A protein and the small-molecule ligand that binds it are described below.
Small molecule (SMILES): COc1cnc(OC)n2nc(NS(=O)(=O)c3c(OCC(F)F)cccc3C(F)(F)F)nc12

Sequence of chain 1.A:
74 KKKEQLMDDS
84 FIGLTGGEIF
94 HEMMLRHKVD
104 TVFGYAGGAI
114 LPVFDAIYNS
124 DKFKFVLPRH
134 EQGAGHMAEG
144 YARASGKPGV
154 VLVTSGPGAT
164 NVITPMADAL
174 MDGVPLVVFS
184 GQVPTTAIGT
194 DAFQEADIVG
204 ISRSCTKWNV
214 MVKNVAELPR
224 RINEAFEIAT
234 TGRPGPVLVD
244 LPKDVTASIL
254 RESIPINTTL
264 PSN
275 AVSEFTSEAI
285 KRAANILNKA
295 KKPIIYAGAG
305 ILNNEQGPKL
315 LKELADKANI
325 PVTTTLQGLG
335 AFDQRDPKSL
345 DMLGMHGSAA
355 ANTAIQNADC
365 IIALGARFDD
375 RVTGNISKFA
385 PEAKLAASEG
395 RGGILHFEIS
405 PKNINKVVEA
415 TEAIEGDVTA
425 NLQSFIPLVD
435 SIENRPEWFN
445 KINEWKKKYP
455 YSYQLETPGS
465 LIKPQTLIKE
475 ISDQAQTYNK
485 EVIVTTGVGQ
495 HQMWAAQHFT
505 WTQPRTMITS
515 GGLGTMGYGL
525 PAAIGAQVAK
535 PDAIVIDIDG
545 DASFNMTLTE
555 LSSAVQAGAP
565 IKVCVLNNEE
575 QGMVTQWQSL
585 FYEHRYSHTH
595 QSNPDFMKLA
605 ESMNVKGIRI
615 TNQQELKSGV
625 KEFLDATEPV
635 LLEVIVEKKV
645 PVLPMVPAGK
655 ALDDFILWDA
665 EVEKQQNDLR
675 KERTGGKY

Sequence of chain 4.A:
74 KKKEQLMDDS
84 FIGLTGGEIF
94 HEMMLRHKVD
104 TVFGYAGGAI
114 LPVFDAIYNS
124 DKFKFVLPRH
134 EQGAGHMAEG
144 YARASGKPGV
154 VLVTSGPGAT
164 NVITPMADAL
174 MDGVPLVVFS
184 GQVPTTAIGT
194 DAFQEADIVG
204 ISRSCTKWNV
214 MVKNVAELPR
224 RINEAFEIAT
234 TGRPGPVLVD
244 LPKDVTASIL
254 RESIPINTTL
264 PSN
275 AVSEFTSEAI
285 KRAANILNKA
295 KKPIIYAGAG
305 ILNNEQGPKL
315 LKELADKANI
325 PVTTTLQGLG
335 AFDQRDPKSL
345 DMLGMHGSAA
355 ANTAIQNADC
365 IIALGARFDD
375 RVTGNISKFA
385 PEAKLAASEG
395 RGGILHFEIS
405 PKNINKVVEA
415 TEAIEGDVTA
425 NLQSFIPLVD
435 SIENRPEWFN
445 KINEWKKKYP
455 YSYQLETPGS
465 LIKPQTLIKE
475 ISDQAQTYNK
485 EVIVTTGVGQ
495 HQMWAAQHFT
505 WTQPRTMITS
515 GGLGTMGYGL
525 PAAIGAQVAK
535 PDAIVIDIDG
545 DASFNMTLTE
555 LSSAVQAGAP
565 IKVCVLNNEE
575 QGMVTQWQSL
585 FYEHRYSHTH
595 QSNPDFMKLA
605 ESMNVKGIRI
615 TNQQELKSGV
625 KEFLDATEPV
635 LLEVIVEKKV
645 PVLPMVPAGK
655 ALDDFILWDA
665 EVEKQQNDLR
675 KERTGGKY

Binding-site contacts:
Ligand atom OAD contacts residue ALA652 of chain 1.A at 3.3 Å.
Ligand atom OAU contacts residue ARG375 of chain 1.A at 2.8 Å (salt-bridge).
Ligand atom CAA contacts residue FAD1 of chain 1.B at 3.5 Å.
Ligand atom FAG contacts residue ALA112 of chain 4.A at 3.5 Å.
Ligand atom CAB contacts residue VAL578 of chain 1.A at 3.5 Å (hydrophobic).
Ligand atom NAR contacts residue LYS246 of chain 4.A at 3.0 Å (salt-bridge).
Ligand atom OAD contacts residue ARG375 of chain 1.A at 3.1 Å (salt-bridge).
Ligand atom OAT contacts residue TRP581 of chain 1.A at 3.5 Å.
Ligand atom CAK contacts residue ASP374 of chain 1.A at 3.6 Å.
Ligand atom CAZ contacts residue TRP581 of chain 1.A at 3.4 Å (hydrophobic).
Ligand atom CBB contacts residue TRP581 of chain 1.A at 3.2 Å (hydrophobic).
Ligand atom OAS contacts residue MET349 of chain 1.A at 3.5 Å (h-bond).
Ligand atom CAJ contacts residue VAL186 of chain 4.A at 3.6 Å (hydrophobic).
Ligand atom OAC contacts residue LYS246 of chain 4.A at 3.3 Å (salt-bridge).
Ligand atom CAX contacts residue TRP581 of chain 1.A at 3.6 Å (hydrophobic).
Ligand atom CAA contacts residue MET349 of chain 1.A at 3.6 Å (hydrophobic).
Ligand atom CAW contacts residue ARG375 of chain 1.A at 3.2 Å.
Ligand atom CAL contacts residue PHE196 of chain 4.A at 3.1 Å (hydrophobic).
Ligand atom FAG contacts residue GLY111 of chain 4.A at 3.5 Å.
Ligand atom FAE contacts residue ARG375 of chain 1.A at 3.1 Å.
Ligand atom NAP contacts residue ARG375 of chain 1.A at 3.0 Å (salt-bridge).
Ligand atom NBD contacts residue TRP581 of chain 1.A at 3.4 Å.
Ligand atom NAQ contacts residue TRP581 of chain 1.A at 3.4 Å.
Ligand atom CAN contacts residue ARG375 of chain 1.A at 3.7 Å.
Ligand atom FAI contacts residue PHE196 of chain 4.A at 3.7 Å.
Ligand atom NAO contacts residue MET577 of chain 1.A at 3.4 Å.
Ligand atom FAG contacts residue LYS246 of chain 4.A at 3.4 Å.
Ligand atom OAS contacts residue ARG375 of chain 1.A at 2.9 Å (salt-bridge).
Ligand atom FAE contacts residue ALA652 of chain 1.A at 3.5 Å.
Ligand atom CAJ contacts residue PHE196 of chain 4.A at 3.2 Å (hydrophobic).
Ligand atom FAH contacts residue ALA112 of chain 4.A at 3.3 Å.
Ligand atom NAP contacts residue TRP581 of chain 1.A at 3.4 Å.
Ligand atom CAB contacts residue MET577 of chain 1.A at 3.6 Å (hydrophobic).
Ligand atom NAQ contacts residue GLY111 of chain 4.A at 3.5 Å.
Ligand atom NAO contacts residue TRP581 of chain 1.A at 3.3 Å (h-bond).
Ligand atom CAM contacts residue TRP581 of chain 1.A at 3.6 Å (hydrophobic).
Ligand atom CAL contacts residue VAL186 of chain 4.A at 3.5 Å (hydrophobic).
Ligand atom OAS contacts residue PHE196 of chain 4.A at 3.5 Å.
Ligand atom CAV contacts residue TRP581 of chain 1.A at 3.3 Å (hydrophobic).
Ligand atom OAT contacts residue GLY111 of chain 4.A at 3.4 Å.